The protein below binds the small molecule below.
Small molecule (SMILES): CC(=O)N[C@@H]1[C@@H](O)[C@H](O)[C@@H](CO)O[C@H]1O

Binding-site contacts:
Ligand atom C5 contacts residue ASN600 of chain 1.C at 3.7 Å.
Ligand atom C3 contacts residue ASN600 of chain 1.C at 3.9 Å.
Ligand atom O7 contacts residue ASN600 of chain 1.C at 3.5 Å (h-bond).
Ligand atom C7 contacts residue ASN600 of chain 1.C at 3.4 Å.
Ligand atom O5 contacts residue ASN600 of chain 1.C at 2.4 Å (h-bond).
Ligand atom C8 contacts residue THR601 of chain 1.C at 3.9 Å.
Ligand atom C8 contacts residue ASN600 of chain 1.C at 3.3 Å.
Ligand atom C4 contacts residue ASN600 of chain 1.C at 4.3 Å.
Ligand atom C1 contacts residue ASN600 of chain 1.C at 1.5 Å.
Ligand atom C2 contacts residue ASN600 of chain 1.C at 2.5 Å.
Ligand atom N2 contacts residue ASN600 of chain 1.C at 2.8 Å (h-bond).

Sequence of chain 1.C:
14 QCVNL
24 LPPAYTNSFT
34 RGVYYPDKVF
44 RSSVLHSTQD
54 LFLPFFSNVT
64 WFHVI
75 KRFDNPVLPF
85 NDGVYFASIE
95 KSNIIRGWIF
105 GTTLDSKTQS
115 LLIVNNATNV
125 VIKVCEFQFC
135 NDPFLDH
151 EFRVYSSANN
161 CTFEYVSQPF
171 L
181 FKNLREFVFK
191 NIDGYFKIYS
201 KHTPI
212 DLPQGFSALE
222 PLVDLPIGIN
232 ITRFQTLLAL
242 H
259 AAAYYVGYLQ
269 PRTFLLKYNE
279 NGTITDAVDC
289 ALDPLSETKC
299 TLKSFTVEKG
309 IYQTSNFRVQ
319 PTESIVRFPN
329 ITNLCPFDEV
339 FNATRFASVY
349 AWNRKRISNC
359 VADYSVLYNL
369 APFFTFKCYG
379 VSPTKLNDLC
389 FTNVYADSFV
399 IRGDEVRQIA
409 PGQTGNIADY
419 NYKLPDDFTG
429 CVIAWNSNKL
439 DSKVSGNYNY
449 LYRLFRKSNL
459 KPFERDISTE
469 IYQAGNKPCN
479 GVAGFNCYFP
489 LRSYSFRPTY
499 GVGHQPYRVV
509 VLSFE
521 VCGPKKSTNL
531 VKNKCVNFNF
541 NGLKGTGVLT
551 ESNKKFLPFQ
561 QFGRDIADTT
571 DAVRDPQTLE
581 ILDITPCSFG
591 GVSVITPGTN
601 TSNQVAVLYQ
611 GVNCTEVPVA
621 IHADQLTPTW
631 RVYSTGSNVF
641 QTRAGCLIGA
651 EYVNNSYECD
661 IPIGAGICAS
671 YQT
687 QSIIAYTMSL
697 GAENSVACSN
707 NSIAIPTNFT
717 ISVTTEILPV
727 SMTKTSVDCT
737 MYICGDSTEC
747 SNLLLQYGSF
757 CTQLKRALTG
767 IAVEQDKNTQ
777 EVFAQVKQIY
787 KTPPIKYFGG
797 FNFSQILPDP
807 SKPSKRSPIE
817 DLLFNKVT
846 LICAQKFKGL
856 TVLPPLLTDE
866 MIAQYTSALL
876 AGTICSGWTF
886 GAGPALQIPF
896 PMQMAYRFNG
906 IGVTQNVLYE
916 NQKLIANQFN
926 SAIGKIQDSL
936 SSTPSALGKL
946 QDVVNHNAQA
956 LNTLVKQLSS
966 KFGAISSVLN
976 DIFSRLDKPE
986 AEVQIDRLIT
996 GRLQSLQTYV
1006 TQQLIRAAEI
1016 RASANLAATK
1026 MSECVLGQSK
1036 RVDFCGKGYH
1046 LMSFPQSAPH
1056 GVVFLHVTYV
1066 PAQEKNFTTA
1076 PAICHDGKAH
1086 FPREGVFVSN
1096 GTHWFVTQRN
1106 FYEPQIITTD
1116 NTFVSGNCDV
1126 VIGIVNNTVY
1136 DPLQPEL